Binding-site contacts:
Ligand atom O9 contacts residue PHE318 of chain 1.B at 3.0 Å.
Ligand atom O3 contacts residue LEU269 of chain 1.B at 3.4 Å.
Ligand atom O4 contacts residue VAL118 of chain 1.B at 2.9 Å (h-bond).
Ligand atom O3 contacts residue VAL118 of chain 1.B at 3.4 Å.
Ligand atom C5 contacts residue NAP1 of chain 1.E at 3.8 Å.
Ligand atom C13 contacts residue CYS157 of chain 1.B at 3.7 Å (hydrophobic).
Ligand atom O3 contacts residue NAP1 of chain 1.E at 4.0 Å.
Ligand atom O4 contacts residue PHE129 of chain 1.B at 3.9 Å.
Ligand atom C14 contacts residue ALA316 of chain 1.B at 3.6 Å (hydrophobic).
Ligand atom C13 contacts residue GLY117 of chain 1.B at 3.9 Å.
Ligand atom C2 contacts residue LEU269 of chain 1.B at 3.8 Å (hydrophobic).
Ligand atom C1 contacts residue NAP1 of chain 1.E at 3.7 Å.
Ligand atom C13 contacts residue NAP1 of chain 1.E at 3.3 Å.
Ligand atom C14 contacts residue NAP1 of chain 1.E at 3.5 Å.
Ligand atom O10 contacts residue PHE162 of chain 1.B at 3.5 Å.
Ligand atom C2 contacts residue NAP1 of chain 1.E at 3.6 Å.
Ligand atom C7 contacts residue NAP1 of chain 1.E at 3.8 Å.
Ligand atom O10 contacts residue TYR161 of chain 1.B at 3.5 Å (h-bond).
Ligand atom C13 contacts residue ASN156 of chain 1.B at 3.2 Å.
Ligand atom C14 contacts residue TYR161 of chain 1.B at 4.0 Å (hydrophobic).
Ligand atom O4 contacts residue GLY117 of chain 1.B at 3.1 Å.
Ligand atom C4 contacts residue GLY117 of chain 1.B at 3.8 Å.
Ligand atom C2 contacts residue ILE265 of chain 1.B at 4.0 Å (hydrophobic).
Ligand atom O3 contacts residue GLY117 of chain 1.B at 3.9 Å.
Ligand atom C8 contacts residue ILE265 of chain 1.B at 3.4 Å (hydrophobic).
Ligand atom C5 contacts residue PHE89 of chain 1.B at 3.7 Å (hydrophobic).
Ligand atom O9 contacts residue PRO262 of chain 1.B at 3.5 Å.
Ligand atom C11 contacts residue PHE162 of chain 1.B at 3.9 Å (hydrophobic).
Ligand atom O9 contacts residue ILE265 of chain 1.B at 3.5 Å.
Ligand atom C3 contacts residue NAP1 of chain 1.E at 3.8 Å.
Ligand atom C12 contacts residue LEU266 of chain 1.B at 3.5 Å (hydrophobic).
Ligand atom C8 contacts residue PHE318 of chain 1.B at 3.7 Å (hydrophobic).
Ligand atom C9 contacts residue PHE318 of chain 1.B at 3.6 Å (hydrophobic).
Ligand atom C6 contacts residue PHE89 of chain 1.B at 3.8 Å (hydrophobic).
Ligand atom C7 contacts residue PHE162 of chain 1.B at 3.8 Å (hydrophobic).
Ligand atom C12 contacts residue PHE162 of chain 1.B at 3.7 Å (hydrophobic).
Ligand atom C6 contacts residue NAP1 of chain 1.E at 3.7 Å.
Ligand atom C9 contacts residue ILE265 of chain 1.B at 3.8 Å (hydrophobic).
Ligand atom C13 contacts residue LEU269 of chain 1.B at 3.7 Å (hydrophobic).
Ligand atom C12 contacts residue PRO262 of chain 1.B at 3.9 Å (hydrophobic).

Sequence of chain 1.B:
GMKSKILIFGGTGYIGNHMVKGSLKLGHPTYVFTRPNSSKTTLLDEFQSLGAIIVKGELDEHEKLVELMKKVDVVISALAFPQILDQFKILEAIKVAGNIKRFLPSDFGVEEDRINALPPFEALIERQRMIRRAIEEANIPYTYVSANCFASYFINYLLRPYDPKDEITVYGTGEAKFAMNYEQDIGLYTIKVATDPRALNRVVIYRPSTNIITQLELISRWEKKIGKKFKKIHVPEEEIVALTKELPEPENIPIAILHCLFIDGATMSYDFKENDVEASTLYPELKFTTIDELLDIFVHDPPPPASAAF

A small-molecule ligand and the protein it binds are described below.
Small molecule (SMILES): CCOC(=O)[C@H]1C[C@@H]1c1ccc(O)c(OC)c1